Sequence of chain 1.C:
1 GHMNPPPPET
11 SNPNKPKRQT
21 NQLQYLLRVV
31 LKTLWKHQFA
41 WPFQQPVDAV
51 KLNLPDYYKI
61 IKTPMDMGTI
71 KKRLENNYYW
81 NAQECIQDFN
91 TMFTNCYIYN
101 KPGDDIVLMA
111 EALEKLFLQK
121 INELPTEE

The small molecule below binds the protein below.
Small molecule (SMILES): Cc1noc(C)c1-c1cc(C(N)=O)c2c3ccc(C(C)(C)O)cc3n(Cc3ccccc3)c2c1

Binding-site contacts:
Ligand atom O33 contacts residue ASP48 of chain 1.C at 3.1 Å (salt-bridge).
Ligand atom C6 contacts residue TRP41 of chain 1.C at 3.8 Å (hydrophobic).
Ligand atom C28 contacts residue LEU54 of chain 1.C at 3.8 Å (hydrophobic).
Ligand atom O33 contacts residue PRO46 of chain 1.C at 3.8 Å.
Ligand atom C25 contacts residue VAL47 of chain 1.C at 3.9 Å (hydrophobic).
Ligand atom C21 contacts residue TRP41 of chain 1.C at 3.8 Å (hydrophobic).
Ligand atom C19 contacts residue ILE106 of chain 1.C at 4.0 Å (hydrophobic).
Ligand atom C20 contacts residue MET109 of chain 1.C at 3.7 Å (hydrophobic).
Ligand atom N26 contacts residue ASN100 of chain 1.C at 3.5 Å (h-bond).
Ligand atom C5 contacts residue TRP41 of chain 1.C at 3.9 Å (hydrophobic).
Ligand atom C12 contacts residue PRO42 of chain 1.C at 3.5 Å (hydrophobic).
Ligand atom C2 contacts residue TRP41 of chain 1.C at 3.8 Å (hydrophobic).
Ligand atom C4 contacts residue TRP41 of chain 1.C at 3.8 Å (hydrophobic).
Ligand atom C13 contacts residue LEU52 of chain 1.C at 3.8 Å (hydrophobic).
Ligand atom C21 contacts residue MET109 of chain 1.C at 3.9 Å (hydrophobic).
Ligand atom C29 contacts residue PHE43 of chain 1.C at 3.7 Å (hydrophobic).
Ligand atom C9 contacts residue LEU52 of chain 1.C at 3.7 Å (hydrophobic).
Ligand atom N34 contacts residue VAL47 of chain 1.C at 3.8 Å.
Ligand atom C14 contacts residue PRO42 of chain 1.C at 3.9 Å (hydrophobic).
Ligand atom C22 contacts residue TRP41 of chain 1.C at 3.6 Å (hydrophobic).
Ligand atom C4 contacts residue LEU52 of chain 1.C at 3.4 Å (hydrophobic).
Ligand atom C5 contacts residue LEU52 of chain 1.C at 3.6 Å (hydrophobic).
Ligand atom C8 contacts residue LEU52 of chain 1.C at 3.7 Å (hydrophobic).
Ligand atom C3 contacts residue TRP41 of chain 1.C at 3.6 Å (hydrophobic).
Ligand atom C3 contacts residue LEU52 of chain 1.C at 3.8 Å (hydrophobic).
Ligand atom C22 contacts residue PRO42 of chain 1.C at 3.9 Å (hydrophobic).
Ligand atom N34 contacts residue PRO46 of chain 1.C at 3.2 Å (h-bond).
Ligand atom N34 contacts residue PRO42 of chain 1.C at 3.0 Å (h-bond).
Ligand atom C14 contacts residue ASP48 of chain 1.C at 3.8 Å.
Ligand atom C1 contacts residue TRP41 of chain 1.C at 3.8 Å (hydrophobic).
Ligand atom C14 contacts residue PRO46 of chain 1.C at 3.9 Å (hydrophobic).
Ligand atom N34 contacts residue GLN45 of chain 1.C at 3.3 Å (h-bond).
Ligand atom C25 contacts residue ILE106 of chain 1.C at 3.8 Å (hydrophobic).
Ligand atom C10 contacts residue LEU52 of chain 1.C at 4.0 Å (hydrophobic).
Ligand atom O27 contacts residue ASN100 of chain 1.C at 3.0 Å (h-bond).
Ligand atom C29 contacts residue PRO42 of chain 1.C at 3.7 Å (hydrophobic).
Ligand atom N7 contacts residue LEU52 of chain 1.C at 3.6 Å.
Ligand atom C14 contacts residue VAL47 of chain 1.C at 3.9 Å (hydrophobic).
Ligand atom C13 contacts residue PRO42 of chain 1.C at 3.8 Å (hydrophobic).
Ligand atom C21 contacts residue PRO42 of chain 1.C at 3.8 Å (hydrophobic).